Sequence of chain 1.F:
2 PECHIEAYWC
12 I

The small molecule below binds the protein below.
Small molecule (SMILES): CC(=O)Nc1ccc(NC(C)=O)cc1

Binding-site contacts:
Ligand atom CH contacts residue ILE12 of chain 1.F at 4.4 Å (hydrophobic).
Ligand atom NB contacts residue CYS4 of chain 1.F at 3.8 Å.
Ligand atom CA contacts residue GLU7 of chain 1.F at 4.3 Å.
Ligand atom CF contacts residue GLU7 of chain 1.F at 4.2 Å.
Ligand atom NA contacts residue CYS11 of chain 1.F at 3.1 Å (h-bond).
Ligand atom NB contacts residue GLU7 of chain 1.F at 2.8 Å (salt-bridge).
Ligand atom CD contacts residue CYS4 of chain 1.F at 3.8 Å (hydrophobic).
Ligand atom CG contacts residue ALA8 of chain 1.F at 4.5 Å (hydrophobic).
Ligand atom CB contacts residue GLU7 of chain 1.F at 3.5 Å.
Ligand atom CJ contacts residue GLU7 of chain 1.F at 3.8 Å.
Ligand atom CC contacts residue GLU7 of chain 1.F at 3.5 Å.
Ligand atom OB contacts residue CYS11 of chain 1.F at 3.5 Å (h-bond).
Ligand atom CK contacts residue ALA104 of chain 1.B at 4.4 Å (hydrophobic).
Ligand atom OB contacts residue ALA8 of chain 1.F at 3.8 Å.
Ligand atom CK contacts residue PRO2 of chain 1.F at 4.0 Å (hydrophobic).
Ligand atom CH contacts residue CYS11 of chain 1.F at 1.8 Å (hydrophobic).
Ligand atom CK contacts residue LYS126 of chain 1.B at 4.2 Å.
Ligand atom CE contacts residue ALA8 of chain 1.F at 3.8 Å (hydrophobic).
Ligand atom CK contacts residue CYS4 of chain 1.F at 1.8 Å (hydrophobic).
Ligand atom CD contacts residue ALA8 of chain 1.F at 4.1 Å (hydrophobic).
Ligand atom CC contacts residue CYS4 of chain 1.F at 4.1 Å (hydrophobic).
Ligand atom CD contacts residue LYS126 of chain 1.B at 4.5 Å.
Ligand atom CG contacts residue CYS11 of chain 1.F at 2.6 Å (hydrophobic).
Ligand atom CK contacts residue GLY105 of chain 1.B at 4.3 Å.
Ligand atom CD contacts residue GLU7 of chain 1.F at 4.5 Å.
Ligand atom CJ contacts residue LYS126 of chain 1.B at 3.6 Å.
Ligand atom CE contacts residue GLU7 of chain 1.F at 4.5 Å.
Ligand atom CC contacts residue ALA8 of chain 1.F at 4.5 Å (hydrophobic).
Ligand atom OA contacts residue CYS4 of chain 1.F at 3.3 Å (h-bond).
Ligand atom CK contacts residue GLU7 of chain 1.F at 3.9 Å.
Ligand atom CF contacts residue CYS11 of chain 1.F at 4.1 Å (hydrophobic).
Ligand atom CF contacts residue ALA8 of chain 1.F at 4.3 Å (hydrophobic).
Ligand atom OA contacts residue LYS126 of chain 1.B at 2.5 Å (salt-bridge).
Ligand atom CJ contacts residue CYS4 of chain 1.F at 2.9 Å (hydrophobic).

Sequence of chain 1.B:
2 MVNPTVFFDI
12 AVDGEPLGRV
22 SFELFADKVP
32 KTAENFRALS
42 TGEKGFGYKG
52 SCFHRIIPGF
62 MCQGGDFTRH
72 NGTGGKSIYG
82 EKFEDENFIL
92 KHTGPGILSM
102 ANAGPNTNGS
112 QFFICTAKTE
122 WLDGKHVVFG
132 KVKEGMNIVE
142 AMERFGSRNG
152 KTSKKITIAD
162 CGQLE